Sequence of chain 1.C:
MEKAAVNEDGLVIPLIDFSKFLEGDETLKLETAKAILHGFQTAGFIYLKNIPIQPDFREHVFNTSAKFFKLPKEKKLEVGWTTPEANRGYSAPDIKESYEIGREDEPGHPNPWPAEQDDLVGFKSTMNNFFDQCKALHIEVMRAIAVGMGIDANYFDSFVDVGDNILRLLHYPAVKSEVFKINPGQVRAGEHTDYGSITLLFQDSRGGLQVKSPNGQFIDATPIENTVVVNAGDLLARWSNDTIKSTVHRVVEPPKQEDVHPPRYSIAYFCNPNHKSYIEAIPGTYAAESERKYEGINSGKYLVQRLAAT

The small molecule below binds the protein below.
Small molecule (SMILES): O=c1[nH]cc(CO)c(=O)[nH]1

Binding-site contacts:
Ligand atom O4 contacts residue TYR219 of chain 1.C at 2.8 Å (h-bond).
Ligand atom O3 contacts residue ASP218 of chain 1.C at 3.7 Å.
Ligand atom O3 contacts residue NI1 of chain 1.S at 4.0 Å.
Ligand atom CM5 contacts residue PHE294 of chain 1.C at 4.1 Å (hydrophobic).
Ligand atom N1 contacts residue GLU124 of chain 1.C at 4.4 Å.
Ligand atom N1 contacts residue ARG192 of chain 1.C at 3.2 Å (salt-bridge).
Ligand atom O4 contacts residue GLY220 of chain 1.C at 4.2 Å.
Ligand atom CM5 contacts residue HIS216 of chain 1.C at 3.6 Å.
Ligand atom O3 contacts residue ARG192 of chain 1.C at 3.5 Å (salt-bridge).
Ligand atom N1 contacts residue PHE294 of chain 1.C at 3.9 Å.
Ligand atom C6 contacts residue TYR219 of chain 1.C at 3.7 Å (hydrophobic).
Ligand atom C2 contacts residue LEU331 of chain 1.C at 4.2 Å (hydrophobic).
Ligand atom CM5 contacts residue TYR219 of chain 1.C at 4.2 Å (hydrophobic).
Ligand atom N3 contacts residue PHE294 of chain 1.C at 3.5 Å.
Ligand atom C5 contacts residue PHE294 of chain 1.C at 3.6 Å (hydrophobic).
Ligand atom C2 contacts residue PHE294 of chain 1.C at 3.7 Å (hydrophobic).
Ligand atom C6 contacts residue ARG192 of chain 1.C at 3.2 Å.
Ligand atom C2 contacts residue ASN89 of chain 1.C at 4.3 Å.
Ligand atom O3 contacts residue PHE294 of chain 1.C at 3.9 Å.
Ligand atom N1 contacts residue TYR219 of chain 1.C at 3.9 Å.
Ligand atom CM5 contacts residue AKG1 of chain 1.T at 3.7 Å.
Ligand atom O2 contacts residue PHE294 of chain 1.C at 3.9 Å.
Ligand atom O2 contacts residue LEU331 of chain 1.C at 4.0 Å.
Ligand atom O4 contacts residue ASP218 of chain 1.C at 3.2 Å.
Ligand atom C5 contacts residue TYR219 of chain 1.C at 3.7 Å (hydrophobic).
Ligand atom C6 contacts residue PHE294 of chain 1.C at 3.9 Å (hydrophobic).
Ligand atom C4 contacts residue TYR219 of chain 1.C at 3.5 Å (hydrophobic).
Ligand atom O3 contacts residue HIS216 of chain 1.C at 3.4 Å.
Ligand atom CM5 contacts residue NI1 of chain 1.S at 4.4 Å.
Ligand atom C2 contacts residue TYR219 of chain 1.C at 3.9 Å (hydrophobic).
Ligand atom O3 contacts residue AKG1 of chain 1.T at 2.9 Å (h-bond).
Ligand atom N3 contacts residue TYR219 of chain 1.C at 3.5 Å.
Ligand atom C4 contacts residue ASP218 of chain 1.C at 4.2 Å.
Ligand atom C5 contacts residue ASP218 of chain 1.C at 4.3 Å.
Ligand atom N1 contacts residue LEU331 of chain 1.C at 4.0 Å.
Ligand atom O2 contacts residue ASN89 of chain 1.C at 3.2 Å (h-bond).
Ligand atom O4 contacts residue PHE294 of chain 1.C at 3.5 Å.
Ligand atom CM5 contacts residue THR217 of chain 1.C at 4.3 Å.
Ligand atom C4 contacts residue PHE294 of chain 1.C at 3.4 Å (hydrophobic).
Ligand atom CM5 contacts residue ASP218 of chain 1.C at 3.3 Å.